This protein binds this small molecule.
Small molecule (SMILES): CC(=O)N[C@H]1[C@H](O[C@H]2[C@H](O)[C@@H](NC(C)=O)CO[C@@H]2CO)O[C@H](CO)[C@@H](O)[C@@H]1O

Binding-site contacts:
Ligand atom C2 contacts residue ASN12 of chain 33.D at 3.3 Å.
Ligand atom O5 contacts residue ASN12 of chain 33.D at 2.7 Å (h-bond).
Ligand atom C1 contacts residue ASN12 of chain 33.D at 2.2 Å.
Ligand atom C7 contacts residue ASN12 of chain 33.D at 3.9 Å.
Ligand atom O7 contacts residue ASN12 of chain 33.D at 3.6 Å.
Ligand atom C5 contacts residue ASN12 of chain 33.D at 4.1 Å.
Ligand atom N2 contacts residue ASN12 of chain 33.D at 3.8 Å.

Sequence of chain 33.D:
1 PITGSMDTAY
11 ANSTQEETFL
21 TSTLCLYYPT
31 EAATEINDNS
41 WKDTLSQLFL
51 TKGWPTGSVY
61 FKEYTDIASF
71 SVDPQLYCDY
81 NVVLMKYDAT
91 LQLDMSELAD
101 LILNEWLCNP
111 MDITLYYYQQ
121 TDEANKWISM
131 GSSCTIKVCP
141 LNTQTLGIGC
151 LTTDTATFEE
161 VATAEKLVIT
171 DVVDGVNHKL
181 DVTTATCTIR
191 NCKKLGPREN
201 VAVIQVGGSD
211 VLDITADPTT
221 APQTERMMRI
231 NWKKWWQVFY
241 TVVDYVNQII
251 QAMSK